Binding-site contacts:
Ligand atom C4 contacts residue ASN126 of chain 1.C at 4.3 Å.
Ligand atom N2 contacts residue ASN126 of chain 1.C at 2.9 Å (h-bond).
Ligand atom C2 contacts residue ASN126 of chain 1.C at 2.5 Å.
Ligand atom O5 contacts residue ASN126 of chain 1.C at 2.4 Å (h-bond).
Ligand atom C5 contacts residue ASN126 of chain 1.C at 3.7 Å.
Ligand atom C7 contacts residue ASN126 of chain 1.C at 3.2 Å.
Ligand atom C1 contacts residue ASN126 of chain 1.C at 1.4 Å.
Ligand atom C8 contacts residue SER123 of chain 1.C at 4.2 Å.
Ligand atom O7 contacts residue ASN126 of chain 1.C at 3.2 Å (h-bond).
Ligand atom C8 contacts residue PRO125 of chain 1.C at 3.6 Å (hydrophobic).
Ligand atom C3 contacts residue ASN126 of chain 1.C at 3.8 Å.
Ligand atom C8 contacts residue ASN126 of chain 1.C at 3.8 Å.

Sequence of chain 1.C:
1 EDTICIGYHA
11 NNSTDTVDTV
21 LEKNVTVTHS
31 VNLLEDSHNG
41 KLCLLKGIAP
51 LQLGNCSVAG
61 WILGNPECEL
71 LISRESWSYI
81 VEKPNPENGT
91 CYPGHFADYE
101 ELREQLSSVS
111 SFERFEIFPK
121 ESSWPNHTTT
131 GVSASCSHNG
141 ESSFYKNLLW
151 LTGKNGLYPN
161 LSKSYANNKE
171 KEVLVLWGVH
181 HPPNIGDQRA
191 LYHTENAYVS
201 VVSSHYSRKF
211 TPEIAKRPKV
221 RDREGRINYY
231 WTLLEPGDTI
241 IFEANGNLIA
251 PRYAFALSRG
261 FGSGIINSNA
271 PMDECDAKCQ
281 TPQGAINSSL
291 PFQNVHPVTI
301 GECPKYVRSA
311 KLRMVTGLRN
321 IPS

This protein binds this small molecule.
Small molecule (SMILES): CC(=O)N[C@@H]1[C@@H](O)[C@H](O)[C@@H](CO)O[C@H]1O